This protein binds this small molecule.
Small molecule (SMILES): CC(=O)N[C@@H]1[C@@H](O)[C@H](O)[C@@H](CO)O[C@H]1O

Sequence of chain 1.D:
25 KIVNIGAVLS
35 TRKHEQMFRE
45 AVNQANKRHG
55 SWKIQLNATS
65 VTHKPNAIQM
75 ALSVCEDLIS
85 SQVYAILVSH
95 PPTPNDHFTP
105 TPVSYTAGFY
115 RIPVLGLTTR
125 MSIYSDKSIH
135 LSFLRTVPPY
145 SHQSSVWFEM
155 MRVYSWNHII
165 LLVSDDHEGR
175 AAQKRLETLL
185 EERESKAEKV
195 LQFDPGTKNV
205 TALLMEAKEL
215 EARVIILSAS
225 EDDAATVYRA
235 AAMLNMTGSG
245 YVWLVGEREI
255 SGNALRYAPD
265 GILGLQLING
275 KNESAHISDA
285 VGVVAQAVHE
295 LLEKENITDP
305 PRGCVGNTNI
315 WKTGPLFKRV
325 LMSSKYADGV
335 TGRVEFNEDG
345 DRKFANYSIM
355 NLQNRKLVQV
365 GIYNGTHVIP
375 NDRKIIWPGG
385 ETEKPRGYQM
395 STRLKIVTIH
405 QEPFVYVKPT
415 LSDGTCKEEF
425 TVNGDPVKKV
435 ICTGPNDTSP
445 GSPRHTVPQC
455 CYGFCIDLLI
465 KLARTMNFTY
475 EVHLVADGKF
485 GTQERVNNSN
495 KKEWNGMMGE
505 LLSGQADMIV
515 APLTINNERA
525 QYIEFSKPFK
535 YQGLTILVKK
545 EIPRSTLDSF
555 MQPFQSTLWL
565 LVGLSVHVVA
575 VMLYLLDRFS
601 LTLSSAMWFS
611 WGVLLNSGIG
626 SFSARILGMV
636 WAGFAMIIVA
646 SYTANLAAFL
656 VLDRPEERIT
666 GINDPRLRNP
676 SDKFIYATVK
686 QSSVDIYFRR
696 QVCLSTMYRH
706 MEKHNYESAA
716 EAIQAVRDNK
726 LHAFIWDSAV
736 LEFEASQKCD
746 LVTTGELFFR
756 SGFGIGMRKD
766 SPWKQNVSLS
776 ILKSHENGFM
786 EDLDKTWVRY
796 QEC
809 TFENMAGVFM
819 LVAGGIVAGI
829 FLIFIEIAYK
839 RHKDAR

Binding-site contacts:
Ligand atom O5 contacts residue ASN276 of chain 1.D at 2.4 Å (h-bond).
Ligand atom N2 contacts residue LYS275 of chain 1.D at 4.2 Å.
Ligand atom C1 contacts residue ALA279 of chain 1.D at 4.5 Å (hydrophobic).
Ligand atom C6 contacts residue ALA279 of chain 1.D at 4.0 Å (hydrophobic).
Ligand atom C5 contacts residue ALA279 of chain 1.D at 3.9 Å (hydrophobic).
Ligand atom C4 contacts residue ASN276 of chain 1.D at 4.2 Å.
Ligand atom C1 contacts residue ASN276 of chain 1.D at 1.4 Å.
Ligand atom C6 contacts residue VAL334 of chain 1.D at 4.3 Å (hydrophobic).
Ligand atom O6 contacts residue VAL334 of chain 1.D at 3.9 Å.
Ligand atom N2 contacts residue ASN276 of chain 1.D at 2.9 Å (h-bond).
Ligand atom C2 contacts residue ASN276 of chain 1.D at 2.5 Å.
Ligand atom C5 contacts residue ASN276 of chain 1.D at 3.7 Å.
Ligand atom C7 contacts residue ASN276 of chain 1.D at 3.9 Å.
Ligand atom O5 contacts residue ALA279 of chain 1.D at 4.0 Å.
Ligand atom C8 contacts residue LYS275 of chain 1.D at 4.1 Å.
Ligand atom O7 contacts residue ASN276 of chain 1.D at 4.4 Å.
Ligand atom C3 contacts residue ASN276 of chain 1.D at 3.8 Å.